Sequence of chain 1.B:
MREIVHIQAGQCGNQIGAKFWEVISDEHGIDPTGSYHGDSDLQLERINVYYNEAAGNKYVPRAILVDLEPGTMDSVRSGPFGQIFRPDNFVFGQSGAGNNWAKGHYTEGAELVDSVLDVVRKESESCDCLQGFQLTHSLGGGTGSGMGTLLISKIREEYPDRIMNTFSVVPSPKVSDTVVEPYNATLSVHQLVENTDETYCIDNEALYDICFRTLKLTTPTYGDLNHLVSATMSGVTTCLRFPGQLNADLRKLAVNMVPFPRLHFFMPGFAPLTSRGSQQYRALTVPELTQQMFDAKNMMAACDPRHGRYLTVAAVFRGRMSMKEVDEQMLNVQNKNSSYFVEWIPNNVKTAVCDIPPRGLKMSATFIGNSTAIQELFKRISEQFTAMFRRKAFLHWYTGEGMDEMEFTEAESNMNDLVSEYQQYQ

Binding-site contacts:
Ligand atom C5 contacts residue LYS297 of chain 1.B at 2.7 Å.
Ligand atom O24 contacts residue TYR310 of chain 1.B at 3.2 Å (h-bond).
Ligand atom O1 contacts residue ALA296 of chain 1.B at 3.0 Å (h-bond).
Ligand atom C3 contacts residue ARG306 of chain 1.B at 3.0 Å.
Ligand atom C1 contacts residue ALA296 of chain 1.B at 3.9 Å (hydrophobic).
Ligand atom C26 contacts residue PHE294 of chain 1.B at 3.8 Å (hydrophobic).
Ligand atom C4 contacts residue ARG306 of chain 1.B at 3.2 Å.
Ligand atom C1 contacts residue ASP295 of chain 1.B at 2.5 Å.
Ligand atom C7 contacts residue ASP295 of chain 1.B at 3.6 Å.
Ligand atom C27 contacts residue VAL333 of chain 1.B at 3.9 Å (hydrophobic).
Ligand atom C24 contacts residue TYR310 of chain 1.B at 3.8 Å (hydrophobic).
Ligand atom C27 contacts residue PHE294 of chain 1.B at 3.9 Å (hydrophobic).
Ligand atom C26 contacts residue TYR310 of chain 1.B at 3.8 Å (hydrophobic).
Ligand atom O3 contacts residue ARG306 of chain 1.B at 2.1 Å (salt-bridge).
Ligand atom C25 contacts residue ARG306 of chain 1.B at 3.5 Å.
Ligand atom C27 contacts residue PHE341 of chain 1.B at 3.5 Å (hydrophobic).
Ligand atom O9 contacts residue ASP295 of chain 1.B at 3.5 Å (salt-bridge).
Ligand atom C7 contacts residue LYS297 of chain 1.B at 3.3 Å.
Ligand atom C24 contacts residue PHE294 of chain 1.B at 3.2 Å (hydrophobic).
Ligand atom C4 contacts residue LYS297 of chain 1.B at 2.9 Å.
Ligand atom C9 contacts residue ASP295 of chain 1.B at 3.6 Å.
Ligand atom C2 contacts residue ASP295 of chain 1.B at 1.9 Å.
Ligand atom C23 contacts residue PHE294 of chain 1.B at 3.5 Å (hydrophobic).
Ligand atom C6 contacts residue LYS297 of chain 1.B at 2.4 Å.
Ligand atom O2 contacts residue ARG306 of chain 1.B at 3.0 Å (salt-bridge).
Ligand atom O24 contacts residue PHE294 of chain 1.B at 2.5 Å (h-bond).
Ligand atom O2 contacts residue ALA296 of chain 1.B at 3.5 Å (h-bond).
Ligand atom O2 contacts residue ASP295 of chain 1.B at 1.6 Å (salt-bridge).
Ligand atom C20 contacts residue PHE294 of chain 1.B at 3.9 Å (hydrophobic).
Ligand atom O1 contacts residue PHE294 of chain 1.B at 3.5 Å (h-bond).
Ligand atom C16 contacts residue ARG306 of chain 1.B at 2.6 Å.
Ligand atom O2 contacts residue LYS297 of chain 1.B at 3.5 Å (salt-bridge).
Ligand atom C6 contacts residue ASP295 of chain 1.B at 3.7 Å.
Ligand atom O91 contacts residue ASP295 of chain 1.B at 2.6 Å (salt-bridge).
Ligand atom C5 contacts residue ASP295 of chain 1.B at 3.0 Å.
Ligand atom C2 contacts residue ARG306 of chain 1.B at 3.5 Å.
Ligand atom C3 contacts residue ASP295 of chain 1.B at 3.3 Å.
Ligand atom C4 contacts residue ASP295 of chain 1.B at 3.7 Å.
Ligand atom O1 contacts residue ASP295 of chain 1.B at 2.7 Å (salt-bridge).
Ligand atom O15 contacts residue ASP295 of chain 1.B at 3.6 Å.

This small molecule binds to this protein.
Small molecule (SMILES): CC[C@H](/C=C(/C)[C@@H]1C[C@@H](OC)C[C@H](O)C(C)(C)[C@@]2(O)O[C@@H](C[C@@H](OC)[C@H](O)C(=O)O1)C[C@@H](OC)[C@H]2O)CO